Sequence of chain 42.A:
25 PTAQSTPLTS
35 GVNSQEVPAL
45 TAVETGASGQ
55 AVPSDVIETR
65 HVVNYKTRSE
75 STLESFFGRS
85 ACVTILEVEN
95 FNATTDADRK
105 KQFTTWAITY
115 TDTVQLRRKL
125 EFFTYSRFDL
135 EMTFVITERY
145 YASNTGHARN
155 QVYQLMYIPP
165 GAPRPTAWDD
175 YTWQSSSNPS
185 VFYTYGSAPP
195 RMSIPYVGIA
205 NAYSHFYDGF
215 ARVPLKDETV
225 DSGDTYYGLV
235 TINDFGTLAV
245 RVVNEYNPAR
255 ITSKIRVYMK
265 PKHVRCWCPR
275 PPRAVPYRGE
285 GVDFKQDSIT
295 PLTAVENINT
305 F

The protein below binds the small molecule below.
Small molecule (SMILES): CC(=O)N[C@H]1[C@H]([C@H](O)[C@H](O)CO)O[C@@](O)(C(=O)O)C[C@@H]1O

Sequence of chain 43.A:
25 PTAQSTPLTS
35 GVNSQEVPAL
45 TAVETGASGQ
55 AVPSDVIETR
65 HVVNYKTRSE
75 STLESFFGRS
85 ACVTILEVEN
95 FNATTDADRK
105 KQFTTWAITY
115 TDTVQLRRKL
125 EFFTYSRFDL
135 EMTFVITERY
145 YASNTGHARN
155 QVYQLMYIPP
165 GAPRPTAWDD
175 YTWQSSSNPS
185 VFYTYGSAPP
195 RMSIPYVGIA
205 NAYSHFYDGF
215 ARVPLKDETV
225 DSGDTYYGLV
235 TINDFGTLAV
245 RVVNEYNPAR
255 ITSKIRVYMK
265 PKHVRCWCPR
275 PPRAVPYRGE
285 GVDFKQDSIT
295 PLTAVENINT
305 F

Binding-site contacts:
Ligand atom C7 contacts residue TYR145 of chain 43.A at 3.9 Å (hydrophobic).
Ligand atom O1B contacts residue SER147 of chain 43.A at 2.7 Å (h-bond).
Ligand atom C6 contacts residue ALA146 of chain 43.A at 4.3 Å (hydrophobic).
Ligand atom C4 contacts residue TYR145 of chain 43.A at 3.6 Å (hydrophobic).
Ligand atom N5 contacts residue TYR250 of chain 42.A at 3.8 Å.
Ligand atom C6 contacts residue TYR145 of chain 43.A at 3.4 Å (hydrophobic).
Ligand atom C8 contacts residue TYR145 of chain 43.A at 4.2 Å (hydrophobic).
Ligand atom C4 contacts residue PRO252 of chain 42.A at 4.3 Å (hydrophobic).
Ligand atom C11 contacts residue TYR145 of chain 43.A at 3.7 Å (hydrophobic).
Ligand atom C11 contacts residue TYR250 of chain 42.A at 3.0 Å (hydrophobic).
Ligand atom C8 contacts residue ALA146 of chain 43.A at 4.4 Å (hydrophobic).
Ligand atom C3 contacts residue PRO252 of chain 42.A at 4.4 Å (hydrophobic).
Ligand atom C1 contacts residue SER147 of chain 43.A at 3.6 Å.
Ligand atom C1 contacts residue PRO252 of chain 42.A at 4.1 Å (hydrophobic).
Ligand atom C1 contacts residue ALA146 of chain 43.A at 4.0 Å (hydrophobic).
Ligand atom O4 contacts residue ASN251 of chain 42.A at 4.3 Å.
Ligand atom C10 contacts residue TYR145 of chain 43.A at 3.6 Å (hydrophobic).
Ligand atom O1A contacts residue SER147 of chain 43.A at 3.1 Å (h-bond).
Ligand atom C10 contacts residue TYR250 of chain 42.A at 2.8 Å (hydrophobic).
Ligand atom O1B contacts residue PRO252 of chain 42.A at 3.4 Å.
Ligand atom N5 contacts residue TYR145 of chain 43.A at 2.6 Å (h-bond).
Ligand atom O4 contacts residue TYR145 of chain 43.A at 4.2 Å.
Ligand atom C4 contacts residue TYR250 of chain 42.A at 4.2 Å (hydrophobic).
Ligand atom O8 contacts residue TYR145 of chain 43.A at 4.2 Å.
Ligand atom O9 contacts residue ALA146 of chain 43.A at 3.3 Å.
Ligand atom O4 contacts residue PRO252 of chain 42.A at 4.0 Å.
Ligand atom C11 contacts residue ARG143 of chain 43.A at 3.9 Å.
Ligand atom O1B contacts residue ALA146 of chain 43.A at 4.3 Å.
Ligand atom O4 contacts residue TYR250 of chain 42.A at 3.0 Å.
Ligand atom O10 contacts residue ASN96 of chain 42.A at 4.2 Å.
Ligand atom O1A contacts residue ALA146 of chain 43.A at 3.2 Å.
Ligand atom C5 contacts residue TYR145 of chain 43.A at 3.3 Å (hydrophobic).
Ligand atom C5 contacts residue TYR250 of chain 42.A at 4.3 Å (hydrophobic).
Ligand atom C9 contacts residue ALA146 of chain 43.A at 4.4 Å (hydrophobic).
Ligand atom O10 contacts residue TYR250 of chain 42.A at 2.2 Å (h-bond).